Binding-site contacts:
Ligand atom N2 contacts residue ASN24 of chain 1.C at 2.9 Å (h-bond).
Ligand atom C5 contacts residue ASN24 of chain 1.C at 3.7 Å.
Ligand atom C8 contacts residue LYS23 of chain 1.C at 4.1 Å.
Ligand atom C7 contacts residue ASN24 of chain 1.C at 3.2 Å.
Ligand atom O5 contacts residue ASN24 of chain 1.C at 2.4 Å (h-bond).
Ligand atom C8 contacts residue ASN24 of chain 1.C at 3.8 Å.
Ligand atom C3 contacts residue ASN24 of chain 1.C at 3.8 Å.
Ligand atom C1 contacts residue ASN24 of chain 1.C at 1.4 Å.
Ligand atom C2 contacts residue ASN24 of chain 1.C at 2.5 Å.
Ligand atom C4 contacts residue ASN24 of chain 1.C at 4.2 Å.
Ligand atom O7 contacts residue ASN24 of chain 1.C at 3.2 Å (h-bond).

This protein binds this small molecule.
Small molecule (SMILES): CC(=O)N[C@@H]1[C@@H](O)[C@H](O)[C@@H](CO)O[C@H]1O

Sequence of chain 1.C:
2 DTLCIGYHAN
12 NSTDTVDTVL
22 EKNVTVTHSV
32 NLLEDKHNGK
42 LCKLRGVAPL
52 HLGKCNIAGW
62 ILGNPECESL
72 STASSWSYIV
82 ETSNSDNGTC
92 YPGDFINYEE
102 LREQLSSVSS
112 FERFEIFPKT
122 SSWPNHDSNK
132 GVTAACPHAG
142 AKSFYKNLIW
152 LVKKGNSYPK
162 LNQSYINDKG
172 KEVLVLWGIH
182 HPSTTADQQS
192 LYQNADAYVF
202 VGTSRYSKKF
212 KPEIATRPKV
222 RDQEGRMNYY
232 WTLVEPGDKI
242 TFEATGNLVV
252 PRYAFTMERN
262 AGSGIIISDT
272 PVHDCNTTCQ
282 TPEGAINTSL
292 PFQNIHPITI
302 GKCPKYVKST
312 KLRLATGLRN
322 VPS